Sequence of chain 1.B:
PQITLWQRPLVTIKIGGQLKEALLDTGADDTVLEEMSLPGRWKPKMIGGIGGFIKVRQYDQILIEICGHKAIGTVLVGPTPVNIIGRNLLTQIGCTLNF

Binding-site contacts:
Ligand atom C12 contacts residue ARG8 of chain 1.A at 3.5 Å.
Ligand atom C46 contacts residue ASP25 of chain 1.B at 3.1 Å.
Ligand atom C3 contacts residue ASP29 of chain 1.B at 3.5 Å.
Ligand atom N81 contacts residue GLY48 of chain 1.B at 3.2 Å (h-bond).
Ligand atom N10 contacts residue ARG8 of chain 1.A at 3.4 Å (salt-bridge).
Ligand atom C9 contacts residue ARG8 of chain 1.B at 3.5 Å.
Ligand atom O47 contacts residue GLY27 of chain 1.A at 3.3 Å.
Ligand atom O98 contacts residue GLY27 of chain 1.B at 3.5 Å (h-bond).
Ligand atom C6 contacts residue ARG8 of chain 1.B at 3.6 Å.
Ligand atom C8 contacts residue ARG8 of chain 1.A at 3.6 Å.
Ligand atom C10 contacts residue ARG8 of chain 1.B at 3.5 Å.
Ligand atom C2 contacts residue GLY48 of chain 1.B at 3.3 Å.
Ligand atom C49 contacts residue ASP25 of chain 1.A at 3.2 Å.
Ligand atom C52 contacts residue ASP25 of chain 1.A at 3.6 Å.
Ligand atom C42 contacts residue GLY49 of chain 1.A at 3.6 Å.
Ligand atom O84 contacts residue GLY49 of chain 1.B at 3.6 Å.
Ligand atom C42 contacts residue ILE50 of chain 1.A at 3.5 Å (hydrophobic).
Ligand atom O47 contacts residue ASP25 of chain 1.A at 3.6 Å (salt-bridge).
Ligand atom O47 contacts residue ASP25 of chain 1.B at 2.7 Å (salt-bridge).
Ligand atom O2 contacts residue GLY27 of chain 1.A at 3.6 Å (h-bond).
Ligand atom C4 contacts residue GLY48 of chain 1.A at 3.0 Å.
Ligand atom O24 contacts residue GLY49 of chain 1.A at 3.5 Å.
Ligand atom N10 contacts residue GLY27 of chain 1.B at 3.6 Å.
Ligand atom O48 contacts residue ASP25 of chain 1.A at 2.8 Å (salt-bridge).
Ligand atom C55 contacts residue GLY49 of chain 1.B at 3.6 Å.
Ligand atom C87 contacts residue ILE84 of chain 1.B at 3.6 Å (hydrophobic).
Ligand atom N10 contacts residue ASP29 of chain 1.B at 3.3 Å (salt-bridge).
Ligand atom C43 contacts residue PRO81 of chain 1.B at 3.6 Å (hydrophobic).
Ligand atom O48 contacts residue GLY27 of chain 1.B at 3.3 Å.
Ligand atom O98 contacts residue ASP29 of chain 1.B at 2.9 Å (salt-bridge).
Ligand atom O48 contacts residue ASP25 of chain 1.B at 3.1 Å (salt-bridge).
Ligand atom O2 contacts residue ASP29 of chain 1.A at 3.0 Å (salt-bridge).
Ligand atom O98 contacts residue ALA28 of chain 1.B at 3.4 Å.
Ligand atom C15 contacts residue ARG8 of chain 1.A at 3.5 Å.
Ligand atom N8 contacts residue ARG8 of chain 1.B at 3.5 Å (salt-bridge).
Ligand atom N21 contacts residue GLY48 of chain 1.A at 3.0 Å (h-bond).
Ligand atom O2 contacts residue ALA28 of chain 1.A at 3.5 Å.
Ligand atom C7 contacts residue ARG8 of chain 1.B at 3.5 Å.
Ligand atom O24 contacts residue ILE50 of chain 1.B at 3.6 Å.
Ligand atom C14 contacts residue ARG8 of chain 1.A at 3.2 Å.

This small molecule binds to this protein.
Small molecule (SMILES): CC(C)[C@H](NC(=O)N(C)Cc1ccccn1)C(=O)N[C@@H](Cc1ccccc1)[C@@H](O)[C@H](O)[C@H](Cc1ccccc1)NC(=O)[C@@H](NC(=O)N(C)Cc1ccccn1)C(C)C

Sequence of chain 1.A:
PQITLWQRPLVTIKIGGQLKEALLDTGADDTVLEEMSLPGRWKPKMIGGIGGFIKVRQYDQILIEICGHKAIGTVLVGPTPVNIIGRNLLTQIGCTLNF